Binding-site contacts:
Ligand atom C7 contacts residue ASN29 of chain 1.F at 3.9 Å.
Ligand atom O7 contacts residue TYR27 of chain 1.F at 2.4 Å (h-bond).
Ligand atom O6 contacts residue HIS193 of chain 1.F at 3.7 Å.
Ligand atom O5 contacts residue ASN29 of chain 1.F at 2.4 Å (h-bond).
Ligand atom O3 contacts residue LYS197 of chain 1.F at 3.3 Å (salt-bridge).
Ligand atom O3 contacts residue GLY196 of chain 1.F at 3.1 Å.
Ligand atom O5 contacts residue TYR27 of chain 1.F at 4.2 Å.
Ligand atom O3 contacts residue ARG192 of chain 1.F at 3.9 Å.
Ligand atom O4 contacts residue ARG192 of chain 1.F at 3.7 Å.
Ligand atom C8 contacts residue PRO200 of chain 1.F at 3.7 Å (hydrophobic).
Ligand atom C8 contacts residue GLN28 of chain 1.F at 3.2 Å.
Ligand atom O4 contacts residue TYR27 of chain 1.F at 2.9 Å (h-bond).
Ligand atom C8 contacts residue TYR27 of chain 1.F at 4.2 Å (hydrophobic).
Ligand atom C2 contacts residue ASN29 of chain 1.F at 2.5 Å.
Ligand atom O4 contacts residue HIS193 of chain 1.F at 2.9 Å (h-bond).
Ligand atom C1 contacts residue TYR27 of chain 1.F at 3.1 Å (hydrophobic).
Ligand atom C5 contacts residue TYR27 of chain 1.F at 4.2 Å (hydrophobic).
Ligand atom C6 contacts residue GLU18 of chain 1.F at 3.8 Å.
Ligand atom C6 contacts residue HIS193 of chain 1.F at 3.4 Å.
Ligand atom C7 contacts residue TYR27 of chain 1.F at 3.4 Å (hydrophobic).
Ligand atom C2 contacts residue TYR27 of chain 1.F at 3.5 Å (hydrophobic).
Ligand atom O6 contacts residue LYS201 of chain 1.F at 3.8 Å.
Ligand atom O3 contacts residue HIS193 of chain 1.F at 3.9 Å.
Ligand atom C5 contacts residue ASN29 of chain 1.F at 3.6 Å.
Ligand atom O2 contacts residue TYR27 of chain 1.F at 3.8 Å.
Ligand atom C3 contacts residue TYR27 of chain 1.F at 3.7 Å (hydrophobic).
Ligand atom C5 contacts residue HIS193 of chain 1.F at 4.1 Å.
Ligand atom C4 contacts residue HIS193 of chain 1.F at 3.7 Å.
Ligand atom C4 contacts residue ASN29 of chain 1.F at 4.2 Å.
Ligand atom O3 contacts residue TYR27 of chain 1.F at 4.0 Å.
Ligand atom C3 contacts residue ASN29 of chain 1.F at 3.8 Å.
Ligand atom N2 contacts residue TYR27 of chain 1.F at 3.0 Å (h-bond).
Ligand atom N2 contacts residue ASN29 of chain 1.F at 2.9 Å (h-bond).
Ligand atom O6 contacts residue LYS197 of chain 1.F at 3.9 Å.
Ligand atom C1 contacts residue ASN29 of chain 1.F at 1.4 Å.
Ligand atom O6 contacts residue GLU18 of chain 1.F at 3.4 Å.
Ligand atom C8 contacts residue GLY196 of chain 1.F at 3.9 Å.
Ligand atom C4 contacts residue LYS197 of chain 1.F at 3.7 Å.
Ligand atom O2 contacts residue LYS197 of chain 1.F at 3.6 Å.
Ligand atom C4 contacts residue TYR27 of chain 1.F at 3.9 Å (hydrophobic).

Sequence of chain 1.F:
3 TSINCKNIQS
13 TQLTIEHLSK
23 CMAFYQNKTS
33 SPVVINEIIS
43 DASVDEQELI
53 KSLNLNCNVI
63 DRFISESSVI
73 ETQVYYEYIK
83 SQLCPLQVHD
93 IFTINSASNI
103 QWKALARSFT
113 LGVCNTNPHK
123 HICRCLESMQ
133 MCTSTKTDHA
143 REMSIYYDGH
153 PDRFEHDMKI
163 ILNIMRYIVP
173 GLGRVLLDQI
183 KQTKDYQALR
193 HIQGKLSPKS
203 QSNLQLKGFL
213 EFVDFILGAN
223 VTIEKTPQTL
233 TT

A small-molecule ligand and the protein it binds are described below.
Small molecule (SMILES): CC(=O)N[C@H]1[C@H](O[C@H]2[C@H](O)[C@@H](NC(C)=O)CO[C@@H]2CO)O[C@H](CO)[C@@H](O[C@@H]2O[C@H](CO[C@H]3O[C@H](CO[C@H]4O[C@H](CO)[C@@H](O)[C@H](O)[C@@H]4O)[C@@H](O)[C@H](O[C@H]4O[C@H](CO)[C@@H](O)[C@H](O)[C@@H]4O)[C@@H]3O)[C@@H](O)[C@H](O[C@H]3O[C@H](CO)[C@@H](O)[C@H](O)[C@@H]3O)[C@@H]2O)[C@@H]1O